This protein binds this small molecule.
Small molecule (SMILES): Oc1cc(Cl)ccc1Oc1ccc(Cl)cc1Cl

Sequence of chain 1.C:
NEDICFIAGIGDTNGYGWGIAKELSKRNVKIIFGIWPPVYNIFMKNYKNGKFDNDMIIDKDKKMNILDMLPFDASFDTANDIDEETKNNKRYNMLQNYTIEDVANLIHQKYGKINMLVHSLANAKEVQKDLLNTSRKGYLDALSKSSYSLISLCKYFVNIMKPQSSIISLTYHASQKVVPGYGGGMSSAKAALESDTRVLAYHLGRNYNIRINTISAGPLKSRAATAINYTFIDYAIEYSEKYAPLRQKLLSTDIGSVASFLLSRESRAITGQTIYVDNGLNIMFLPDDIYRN

Binding-site contacts:
Ligand atom CL16 contacts residue ALA236 of chain 1.C at 3.5 Å.
Ligand atom CL14 contacts residue NAD1 of chain 1.L at 3.4 Å.
Ligand atom C11 contacts residue MET198 of chain 1.C at 3.9 Å (hydrophobic).
Ligand atom CL14 contacts residue TYR184 of chain 1.C at 3.5 Å.
Ligand atom C13 contacts residue TYR194 of chain 1.C at 4.2 Å (hydrophobic).
Ligand atom C8 contacts residue NAD1 of chain 1.L at 4.1 Å.
Ligand atom C1 contacts residue TYR194 of chain 1.C at 3.5 Å (hydrophobic).
Ligand atom C4 contacts residue NAD1 of chain 1.L at 3.4 Å.
Ligand atom C1 contacts residue NAD1 of chain 1.L at 3.3 Å.
Ligand atom C10 contacts residue ALA134 of chain 1.C at 3.4 Å (hydrophobic).
Ligand atom C12 contacts residue VAL139 of chain 1.C at 4.1 Å (hydrophobic).
Ligand atom CL16 contacts residue ALA134 of chain 1.C at 3.7 Å.
Ligand atom C9 contacts residue ALA134 of chain 1.C at 3.8 Å (hydrophobic).
Ligand atom C10 contacts residue ALA236 of chain 1.C at 4.0 Å (hydrophobic).
Ligand atom C9 contacts residue ALA236 of chain 1.C at 3.6 Å (hydrophobic).
Ligand atom C13 contacts residue MET198 of chain 1.C at 4.1 Å (hydrophobic).
Ligand atom O17 contacts residue TYR194 of chain 1.C at 2.6 Å (h-bond).
Ligand atom O17 contacts residue LYS202 of chain 1.C at 3.9 Å.
Ligand atom C3 contacts residue ALA237 of chain 1.C at 3.6 Å (hydrophobic).
Ligand atom CL14 contacts residue PHE285 of chain 1.C at 3.8 Å.
Ligand atom CL15 contacts residue VAL139 of chain 1.C at 4.0 Å.
Ligand atom C3 contacts residue ILE240 of chain 1.C at 3.8 Å (hydrophobic).
Ligand atom C1 contacts residue TYR184 of chain 1.C at 3.8 Å (hydrophobic).
Ligand atom C6 contacts residue TYR194 of chain 1.C at 3.4 Å (hydrophobic).
Ligand atom CL15 contacts residue ALA136 of chain 1.C at 3.3 Å.
Ligand atom CL16 contacts residue NAD1 of chain 1.L at 3.4 Å.
Ligand atom C6 contacts residue NAD1 of chain 1.L at 3.5 Å.
Ligand atom C12 contacts residue MET198 of chain 1.C at 3.9 Å (hydrophobic).
Ligand atom C12 contacts residue ILE240 of chain 1.C at 4.2 Å (hydrophobic).
Ligand atom CL15 contacts residue MET198 of chain 1.C at 4.0 Å.
Ligand atom C5 contacts residue NAD1 of chain 1.L at 3.5 Å.
Ligand atom C4 contacts residue ALA237 of chain 1.C at 3.6 Å (hydrophobic).
Ligand atom C13 contacts residue ILE240 of chain 1.C at 3.9 Å (hydrophobic).
Ligand atom C4 contacts residue ILE240 of chain 1.C at 3.9 Å (hydrophobic).
Ligand atom CL15 contacts residue ASN135 of chain 1.C at 3.8 Å.
Ligand atom O7 contacts residue NAD1 of chain 1.L at 3.3 Å.
Ligand atom C8 contacts residue ALA236 of chain 1.C at 4.0 Å (hydrophobic).
Ligand atom C2 contacts residue NAD1 of chain 1.L at 3.4 Å.
Ligand atom C3 contacts residue NAD1 of chain 1.L at 3.1 Å.
Ligand atom O17 contacts residue NAD1 of chain 1.L at 2.4 Å (h-bond).